Binding-site contacts:
Ligand atom C4 contacts residue ASN276 of chain 1.A at 4.3 Å.
Ligand atom O7 contacts residue VAL334 of chain 1.A at 4.2 Å.
Ligand atom O7 contacts residue ASN273 of chain 1.A at 2.9 Å (h-bond).
Ligand atom C2 contacts residue ASN276 of chain 1.A at 2.5 Å.
Ligand atom C1 contacts residue ASN276 of chain 1.A at 1.4 Å.
Ligand atom C1 contacts residue ASN273 of chain 1.A at 4.5 Å.
Ligand atom N2 contacts residue ASN273 of chain 1.A at 3.2 Å (h-bond).
Ligand atom C3 contacts residue ASN276 of chain 1.A at 3.8 Å.
Ligand atom C8 contacts residue VAL334 of chain 1.A at 3.7 Å (hydrophobic).
Ligand atom O5 contacts residue ASN276 of chain 1.A at 2.4 Å (h-bond).
Ligand atom C8 contacts residue ASN276 of chain 1.A at 4.2 Å.
Ligand atom C5 contacts residue ASN276 of chain 1.A at 3.7 Å.
Ligand atom C8 contacts residue ALA279 of chain 1.A at 4.1 Å (hydrophobic).
Ligand atom C7 contacts residue ASN273 of chain 1.A at 3.3 Å.
Ligand atom C7 contacts residue ASN276 of chain 1.A at 3.7 Å.
Ligand atom N2 contacts residue ASN276 of chain 1.A at 2.9 Å (h-bond).
Ligand atom C2 contacts residue ASN273 of chain 1.A at 4.4 Å.

Sequence of chain 1.A:
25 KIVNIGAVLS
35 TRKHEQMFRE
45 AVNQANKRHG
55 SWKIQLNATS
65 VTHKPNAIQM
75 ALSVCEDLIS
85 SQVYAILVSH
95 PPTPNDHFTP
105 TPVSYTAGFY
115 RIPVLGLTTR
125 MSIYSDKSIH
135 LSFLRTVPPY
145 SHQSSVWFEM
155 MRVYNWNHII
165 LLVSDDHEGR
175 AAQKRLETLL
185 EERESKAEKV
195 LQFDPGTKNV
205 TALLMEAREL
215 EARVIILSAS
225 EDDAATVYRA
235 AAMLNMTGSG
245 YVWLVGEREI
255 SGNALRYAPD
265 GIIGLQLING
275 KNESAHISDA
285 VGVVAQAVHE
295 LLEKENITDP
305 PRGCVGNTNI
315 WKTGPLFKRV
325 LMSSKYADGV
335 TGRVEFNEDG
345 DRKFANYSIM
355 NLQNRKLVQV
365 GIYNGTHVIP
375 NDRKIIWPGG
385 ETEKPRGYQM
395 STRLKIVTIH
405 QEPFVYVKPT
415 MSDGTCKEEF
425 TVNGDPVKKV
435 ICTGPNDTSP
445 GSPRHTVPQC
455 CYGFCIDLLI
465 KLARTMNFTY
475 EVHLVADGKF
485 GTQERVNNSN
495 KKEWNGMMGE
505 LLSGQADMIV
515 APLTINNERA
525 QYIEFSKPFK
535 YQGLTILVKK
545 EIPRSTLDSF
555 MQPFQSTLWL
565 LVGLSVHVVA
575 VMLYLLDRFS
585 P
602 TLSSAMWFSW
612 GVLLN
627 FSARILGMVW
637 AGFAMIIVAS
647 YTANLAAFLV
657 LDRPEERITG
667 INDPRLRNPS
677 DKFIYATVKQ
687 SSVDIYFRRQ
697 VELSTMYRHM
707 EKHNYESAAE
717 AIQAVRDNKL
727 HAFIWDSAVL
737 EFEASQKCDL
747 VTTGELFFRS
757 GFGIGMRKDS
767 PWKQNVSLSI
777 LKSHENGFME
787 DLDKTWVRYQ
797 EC

This protein binds this small molecule.
Small molecule (SMILES): CC(=O)N[C@@H]1[C@@H](O)[C@H](O)[C@@H](CO)O[C@H]1O